The protein below binds the small molecule below.
Small molecule (SMILES): CC(=O)N[C@@H](CC(C)C)C(=O)N[C@H](C(=O)N1C[C@H](O)C[C@H]1C(=O)NCc1ccc(-c2scnc2C)cc1)C(C)(C)C

Sequence of chain 1.I:
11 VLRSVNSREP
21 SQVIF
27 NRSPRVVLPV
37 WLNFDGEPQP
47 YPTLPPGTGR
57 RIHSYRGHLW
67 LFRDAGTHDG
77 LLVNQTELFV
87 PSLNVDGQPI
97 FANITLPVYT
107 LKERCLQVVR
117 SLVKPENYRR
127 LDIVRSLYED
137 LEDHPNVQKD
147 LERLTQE

Binding-site contacts:
Ligand atom NBK contacts residue PRO48 of chain 1.I at 3.8 Å.
Ligand atom SBM contacts residue PHE25 of chain 1.I at 3.8 Å.
Ligand atom CAU contacts residue TRP66 of chain 1.I at 3.5 Å (hydrophobic).
Ligand atom OAZ contacts residue TYR61 of chain 1.I at 3.8 Å.
Ligand atom O contacts residue HIS64 of chain 1.I at 3.3 Å.
Ligand atom CAX contacts residue HIS59 of chain 1.I at 3.5 Å.
Ligand atom CAV contacts residue HIS64 of chain 1.I at 3.7 Å.
Ligand atom NBK contacts residue ARG56 of chain 1.I at 3.1 Å (salt-bridge).
Ligand atom OAZ contacts residue SER60 of chain 1.I at 2.6 Å (h-bond).
Ligand atom CD2 contacts residue ARG18 of chain 1.I at 3.6 Å.
Ligand atom CAV contacts residue TRP66 of chain 1.I at 3.5 Å (hydrophobic).
Ligand atom CB contacts residue TYR61 of chain 1.I at 3.5 Å (hydrophobic).
Ligand atom CBL contacts residue PRO35 of chain 1.I at 3.8 Å (hydrophobic).
Ligand atom OAZ contacts residue HIS64 of chain 1.I at 2.7 Å (h-bond).
Ligand atom OAY contacts residue TYR47 of chain 1.I at 2.7 Å (h-bond).
Ligand atom OAC contacts residue PHE40 of chain 1.I at 3.6 Å.
Ligand atom CBF contacts residue TYR47 of chain 1.I at 3.7 Å (hydrophobic).
Ligand atom CAW contacts residue TYR47 of chain 1.I at 3.4 Å (hydrophobic).
Ligand atom CAM contacts residue TRP37 of chain 1.I at 3.6 Å (hydrophobic).
Ligand atom CAW contacts residue TRP37 of chain 1.I at 3.6 Å (hydrophobic).
Ligand atom CBL contacts residue PRO48 of chain 1.I at 3.2 Å (hydrophobic).
Ligand atom CBG contacts residue ILE58 of chain 1.I at 3.5 Å (hydrophobic).
Ligand atom CBH contacts residue HIS59 of chain 1.I at 3.7 Å.
Ligand atom CAV contacts residue SER60 of chain 1.I at 3.6 Å.
Ligand atom CBI contacts residue ILE58 of chain 1.I at 3.8 Å (hydrophobic).
Ligand atom CAM contacts residue GLN45 of chain 1.I at 3.8 Å.
Ligand atom CAM contacts residue TYR47 of chain 1.I at 3.3 Å (hydrophobic).
Ligand atom OAC contacts residue ASN16 of chain 1.I at 3.7 Å.
Ligand atom N contacts residue ASN16 of chain 1.I at 3.2 Å (h-bond).
Ligand atom CAU contacts residue SER60 of chain 1.I at 3.8 Å.
Ligand atom NBA contacts residue HIS59 of chain 1.I at 2.8 Å (h-bond).
Ligand atom CBG contacts residue TYR47 of chain 1.I at 3.8 Å (hydrophobic).
Ligand atom NAS contacts residue TYR47 of chain 1.I at 3.7 Å.
Ligand atom CAX contacts residue TYR47 of chain 1.I at 3.6 Å (hydrophobic).
Ligand atom SBM contacts residue TYR47 of chain 1.I at 3.8 Å.
Ligand atom CAU contacts residue HIS59 of chain 1.I at 3.4 Å.
Ligand atom CAT contacts residue HIS59 of chain 1.I at 3.3 Å.
Ligand atom O contacts residue PHE40 of chain 1.I at 3.4 Å.
Ligand atom CAU contacts residue TYR47 of chain 1.I at 3.8 Å (hydrophobic).
Ligand atom CG contacts residue ARG18 of chain 1.I at 3.7 Å.